Sequence of chain 1.G:
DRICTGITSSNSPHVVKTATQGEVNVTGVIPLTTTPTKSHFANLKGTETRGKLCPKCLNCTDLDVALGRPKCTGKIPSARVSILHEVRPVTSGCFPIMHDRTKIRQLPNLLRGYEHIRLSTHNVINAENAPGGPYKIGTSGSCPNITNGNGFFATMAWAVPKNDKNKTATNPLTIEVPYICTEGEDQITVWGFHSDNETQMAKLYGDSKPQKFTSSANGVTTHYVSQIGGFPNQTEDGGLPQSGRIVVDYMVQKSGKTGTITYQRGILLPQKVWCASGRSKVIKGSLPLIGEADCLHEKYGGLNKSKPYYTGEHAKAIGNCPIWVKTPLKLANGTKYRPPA

Binding-site contacts:
Ligand atom N2 contacts residue ASN197 of chain 1.G at 3.2 Å (h-bond).
Ligand atom C3 contacts residue ASN197 of chain 1.G at 3.9 Å.
Ligand atom N2 contacts residue GLN200 of chain 1.G at 4.4 Å.
Ligand atom O7 contacts residue SER243 of chain 1.G at 3.8 Å.
Ligand atom O7 contacts residue ASN197 of chain 1.G at 4.4 Å.
Ligand atom O6 contacts residue THR199 of chain 1.G at 4.0 Å.
Ligand atom C4 contacts residue ASN197 of chain 1.G at 4.2 Å.
Ligand atom O5 contacts residue THR199 of chain 1.G at 4.0 Å.
Ligand atom C8 contacts residue SER243 of chain 1.G at 2.5 Å.
Ligand atom C7 contacts residue ASN197 of chain 1.G at 3.9 Å.
Ligand atom C7 contacts residue GLN200 of chain 1.G at 3.1 Å.
Ligand atom C1 contacts residue ASN197 of chain 1.G at 1.4 Å.
Ligand atom C2 contacts residue ASN197 of chain 1.G at 2.8 Å.
Ligand atom C7 contacts residue SER243 of chain 1.G at 2.8 Å.
Ligand atom C8 contacts residue GLN200 of chain 1.G at 2.9 Å.
Ligand atom O7 contacts residue GLN200 of chain 1.G at 2.5 Å (h-bond).
Ligand atom C6 contacts residue THR199 of chain 1.G at 4.1 Å.
Ligand atom C1 contacts residue SER243 of chain 1.G at 3.7 Å.
Ligand atom C6 contacts residue ASN197 of chain 1.G at 4.0 Å.
Ligand atom N2 contacts residue SER243 of chain 1.G at 2.9 Å (h-bond).
Ligand atom O6 contacts residue ASN197 of chain 1.G at 3.1 Å (h-bond).
Ligand atom O5 contacts residue ASN197 of chain 1.G at 2.2 Å (h-bond).
Ligand atom C5 contacts residue ASN197 of chain 1.G at 3.4 Å.
Ligand atom C2 contacts residue SER243 of chain 1.G at 4.0 Å.

The protein below binds the small molecule below.
Small molecule (SMILES): CC(=O)N[C@H]1[C@H](O[C@H]2[C@H](O)[C@@H](NC(C)=O)CO[C@@H]2CO)O[C@H](CO)[C@@H](O)[C@@H]1O